A protein and the small-molecule ligand that binds it are described below.
Small molecule (SMILES): CC(C)CCC[C@@H](C)[C@H]1CC[C@H]2[C@@H]3CC=C4C[C@@H](OC(=O)CCC(=O)O)CC[C@]4(C)[C@H]3CC[C@]12C

Sequence of chain 1.A:
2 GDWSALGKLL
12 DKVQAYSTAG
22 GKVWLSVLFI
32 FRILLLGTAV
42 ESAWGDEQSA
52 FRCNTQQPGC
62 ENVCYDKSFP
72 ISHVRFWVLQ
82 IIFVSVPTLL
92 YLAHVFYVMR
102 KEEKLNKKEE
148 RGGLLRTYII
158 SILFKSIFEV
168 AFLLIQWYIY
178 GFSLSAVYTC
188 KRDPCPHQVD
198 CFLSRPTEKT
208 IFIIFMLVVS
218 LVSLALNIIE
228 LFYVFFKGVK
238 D

Binding-site contacts:
Ligand atom CBD contacts residue PHE30 of chain 1.A at 4.3 Å (hydrophobic).
Ligand atom CAV contacts residue THR89 of chain 1.A at 4.1 Å.
Ligand atom OAW contacts residue LEU26 of chain 1.A at 3.4 Å.
Ligand atom CBC contacts residue THR89 of chain 1.A at 3.7 Å.
Ligand atom CAI contacts residue PHE30 of chain 1.A at 4.5 Å (hydrophobic).
Ligand atom CAY contacts residue LEU26 of chain 1.A at 3.4 Å (hydrophobic).
Ligand atom CAM contacts residue LEU26 of chain 1.A at 4.4 Å (hydrophobic).
Ligand atom OAF contacts residue GLN15 of chain 1.A at 4.2 Å.
Ligand atom OAH contacts residue TYR155 of chain 1.A at 3.4 Å (h-bond).
Ligand atom CAK contacts residue SER86 of chain 1.A at 3.8 Å.
Ligand atom CAD contacts residue PHE30 of chain 1.A at 4.4 Å (hydrophobic).
Ligand atom OAG contacts residue LEU26 of chain 1.A at 3.3 Å.
Ligand atom CAX contacts residue TYR155 of chain 1.A at 4.4 Å (hydrophobic).
Ligand atom CAZ contacts residue THR89 of chain 1.A at 4.0 Å.
Ligand atom CAL contacts residue THR89 of chain 1.A at 4.4 Å.
Ligand atom CAK contacts residue PHE30 of chain 1.A at 4.1 Å (hydrophobic).
Ligand atom OAH contacts residue SER18 of chain 1.A at 4.1 Å.
Ligand atom CAK contacts residue THR89 of chain 1.A at 4.1 Å.
Ligand atom CAI contacts residue THR89 of chain 1.A at 3.5 Å.
Ligand atom CAI contacts residue SER86 of chain 1.A at 4.1 Å.
Ligand atom OAF contacts residue VAL14 of chain 1.A at 4.3 Å.
Ligand atom OAW contacts residue THR89 of chain 1.A at 4.1 Å.
Ligand atom CAM contacts residue THR89 of chain 1.A at 4.0 Å.